Binding-site contacts:
Ligand atom C4 contacts residue ASN857 of chain 11.B at 4.2 Å.
Ligand atom O5 contacts residue ASN857 of chain 11.B at 2.4 Å (h-bond).
Ligand atom O7 contacts residue ASN857 of chain 11.B at 3.1 Å (h-bond).
Ligand atom C2 contacts residue ASN857 of chain 11.B at 2.5 Å.
Ligand atom C8 contacts residue ASN857 of chain 11.B at 4.2 Å.
Ligand atom C1 contacts residue ASN857 of chain 11.B at 1.4 Å.
Ligand atom C3 contacts residue ASN857 of chain 11.B at 3.8 Å.
Ligand atom C5 contacts residue ASN857 of chain 11.B at 3.7 Å.
Ligand atom N2 contacts residue ASN857 of chain 11.B at 2.9 Å (h-bond).
Ligand atom C7 contacts residue ASN857 of chain 11.B at 3.2 Å.

The protein below binds the small molecule below.
Small molecule (SMILES): CC(=O)N[C@@H]1[C@@H](O)[C@H](O)[C@@H](CO)O[C@H]1O

Sequence of chain 11.B:
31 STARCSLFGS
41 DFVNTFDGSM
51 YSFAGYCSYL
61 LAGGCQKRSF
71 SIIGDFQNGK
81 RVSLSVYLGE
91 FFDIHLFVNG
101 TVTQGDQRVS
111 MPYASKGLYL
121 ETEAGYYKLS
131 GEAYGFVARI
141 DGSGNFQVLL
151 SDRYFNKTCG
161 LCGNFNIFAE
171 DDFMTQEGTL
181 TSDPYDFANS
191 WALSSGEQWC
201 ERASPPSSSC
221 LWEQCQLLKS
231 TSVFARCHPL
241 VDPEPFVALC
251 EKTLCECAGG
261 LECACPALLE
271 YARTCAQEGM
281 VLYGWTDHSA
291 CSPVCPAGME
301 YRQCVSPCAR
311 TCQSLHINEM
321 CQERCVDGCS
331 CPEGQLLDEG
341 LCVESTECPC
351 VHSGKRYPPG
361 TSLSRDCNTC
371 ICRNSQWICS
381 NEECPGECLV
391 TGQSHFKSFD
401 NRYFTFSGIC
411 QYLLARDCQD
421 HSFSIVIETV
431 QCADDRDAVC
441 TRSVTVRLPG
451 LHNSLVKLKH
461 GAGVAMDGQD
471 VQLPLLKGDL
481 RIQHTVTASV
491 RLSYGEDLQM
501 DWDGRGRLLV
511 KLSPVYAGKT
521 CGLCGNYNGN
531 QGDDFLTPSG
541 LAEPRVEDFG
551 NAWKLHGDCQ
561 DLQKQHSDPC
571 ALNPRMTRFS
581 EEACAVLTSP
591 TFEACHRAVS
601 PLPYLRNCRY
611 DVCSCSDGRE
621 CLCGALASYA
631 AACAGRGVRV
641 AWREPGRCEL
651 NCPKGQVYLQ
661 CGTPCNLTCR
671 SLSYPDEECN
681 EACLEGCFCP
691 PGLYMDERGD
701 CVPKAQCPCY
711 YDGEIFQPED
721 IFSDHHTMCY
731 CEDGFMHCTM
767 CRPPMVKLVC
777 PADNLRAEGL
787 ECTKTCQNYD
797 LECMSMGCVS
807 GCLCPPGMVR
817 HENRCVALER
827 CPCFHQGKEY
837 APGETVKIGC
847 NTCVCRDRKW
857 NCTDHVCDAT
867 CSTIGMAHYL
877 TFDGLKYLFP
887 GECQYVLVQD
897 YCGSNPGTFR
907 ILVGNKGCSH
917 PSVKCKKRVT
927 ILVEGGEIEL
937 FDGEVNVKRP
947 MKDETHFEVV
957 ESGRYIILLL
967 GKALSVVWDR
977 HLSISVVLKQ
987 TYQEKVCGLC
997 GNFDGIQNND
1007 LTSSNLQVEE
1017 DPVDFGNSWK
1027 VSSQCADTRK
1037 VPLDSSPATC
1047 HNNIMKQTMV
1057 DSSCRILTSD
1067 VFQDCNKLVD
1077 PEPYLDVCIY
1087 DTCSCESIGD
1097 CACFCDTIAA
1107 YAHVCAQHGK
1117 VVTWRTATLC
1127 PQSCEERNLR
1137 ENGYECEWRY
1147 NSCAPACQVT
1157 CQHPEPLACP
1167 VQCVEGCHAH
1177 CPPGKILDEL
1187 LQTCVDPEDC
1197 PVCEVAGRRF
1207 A